This small molecule binds to this protein.
Small molecule (SMILES): C[C@@H]1CC(=O)Nc2cccc(-c3ccc4c(c3)c(C3CC3)nn4C)c2N1

Sequence of chain 1.A:
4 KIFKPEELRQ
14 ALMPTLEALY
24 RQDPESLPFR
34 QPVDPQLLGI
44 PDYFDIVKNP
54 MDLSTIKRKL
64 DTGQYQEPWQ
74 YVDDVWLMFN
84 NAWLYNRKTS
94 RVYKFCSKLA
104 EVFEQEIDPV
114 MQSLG

Binding-site contacts:
Ligand atom OAH contacts residue ASN89 of chain 1.A at 2.9 Å (h-bond).
Ligand atom CAW contacts residue ARG94 of chain 1.A at 3.8 Å.
Ligand atom NAE contacts residue VAL95 of chain 1.A at 3.7 Å.
Ligand atom CAD contacts residue PRO31 of chain 1.A at 3.9 Å (hydrophobic).
Ligand atom NAA contacts residue TYR88 of chain 1.A at 3.9 Å.
Ligand atom CAP contacts residue GLN34 of chain 1.A at 3.9 Å.
Ligand atom CAR contacts residue PRO31 of chain 1.A at 4.0 Å (hydrophobic).
Ligand atom CAM contacts residue ASN89 of chain 1.A at 3.9 Å.
Ligand atom NAE contacts residue PRO31 of chain 1.A at 3.9 Å.
Ligand atom NAT contacts residue PRO31 of chain 1.A at 4.0 Å.
Ligand atom CAP contacts residue PRO31 of chain 1.A at 3.7 Å (hydrophobic).
Ligand atom NAU contacts residue LEU30 of chain 1.A at 3.9 Å.
Ligand atom CAD contacts residue VAL36 of chain 1.A at 3.8 Å (hydrophobic).
Ligand atom CAI contacts residue VAL36 of chain 1.A at 4.0 Å (hydrophobic).
Ligand atom CAC contacts residue TYR46 of chain 1.A at 3.8 Å (hydrophobic).
Ligand atom CAM contacts residue ILE43 of chain 1.A at 4.0 Å (hydrophobic).
Ligand atom CAQ contacts residue PRO31 of chain 1.A at 3.7 Å (hydrophobic).
Ligand atom CAB contacts residue ASN89 of chain 1.A at 3.6 Å.
Ligand atom OAH contacts residue TYR88 of chain 1.A at 3.8 Å.
Ligand atom NAT contacts residue LEU30 of chain 1.A at 3.6 Å.
Ligand atom CAS contacts residue VAL95 of chain 1.A at 4.0 Å (hydrophobic).
Ligand atom CAB contacts residue TYR46 of chain 1.A at 3.9 Å (hydrophobic).
Ligand atom CAZ contacts residue PRO31 of chain 1.A at 3.9 Å (hydrophobic).
Ligand atom CAF contacts residue VAL95 of chain 1.A at 3.6 Å (hydrophobic).
Ligand atom CAC contacts residue VAL36 of chain 1.A at 3.6 Å (hydrophobic).
Ligand atom CAZ contacts residue PHE98 of chain 1.A at 3.8 Å (hydrophobic).
Ligand atom CAX contacts residue LEU30 of chain 1.A at 3.3 Å (hydrophobic).
Ligand atom CAI contacts residue VAL95 of chain 1.A at 4.0 Å (hydrophobic).
Ligand atom CAJ contacts residue VAL95 of chain 1.A at 3.9 Å (hydrophobic).
Ligand atom NAA contacts residue ASN89 of chain 1.A at 2.9 Å (h-bond).
Ligand atom CAY contacts residue ARG94 of chain 1.A at 3.7 Å.
Ligand atom CAG contacts residue VAL95 of chain 1.A at 4.0 Å (hydrophobic).
Ligand atom CAO contacts residue LEU41 of chain 1.A at 3.7 Å (hydrophobic).
Ligand atom CAZ contacts residue ARG94 of chain 1.A at 3.7 Å.
Ligand atom CAI contacts residue PRO31 of chain 1.A at 3.4 Å (hydrophobic).
Ligand atom CAI contacts residue PHE32 of chain 1.A at 4.0 Å (hydrophobic).
Ligand atom CAX contacts residue GLN34 of chain 1.A at 4.0 Å.
Ligand atom CAB contacts residue TYR88 of chain 1.A at 4.0 Å (hydrophobic).
Ligand atom OAH contacts residue TYR46 of chain 1.A at 3.6 Å.
Ligand atom CAG contacts residue ASN89 of chain 1.A at 3.8 Å.